Binding-site contacts:
Ligand atom O6 contacts residue TRP269 of chain 1.D at 3.6 Å.
Ligand atom O5 contacts residue TRP269 of chain 1.D at 4.3 Å.
Ligand atom C1 contacts residue ASN308 of chain 1.D at 1.4 Å.
Ligand atom C8 contacts residue SER306 of chain 1.D at 4.2 Å.
Ligand atom O7 contacts residue ASN308 of chain 1.D at 3.5 Å (h-bond).
Ligand atom C4 contacts residue ASN308 of chain 1.D at 4.2 Å.
Ligand atom C2 contacts residue ASN308 of chain 1.D at 2.5 Å.
Ligand atom O5 contacts residue ASN308 of chain 1.D at 2.4 Å (h-bond).
Ligand atom N2 contacts residue ASN308 of chain 1.D at 3.0 Å (h-bond).
Ligand atom C7 contacts residue ASN308 of chain 1.D at 3.2 Å.
Ligand atom C5 contacts residue ASN308 of chain 1.D at 3.6 Å.
Ligand atom O5 contacts residue THR274 of chain 1.D at 4.5 Å.
Ligand atom C8 contacts residue ASN308 of chain 1.D at 3.9 Å.
Ligand atom C3 contacts residue ASN308 of chain 1.D at 3.8 Å.

Sequence of chain 1.D:
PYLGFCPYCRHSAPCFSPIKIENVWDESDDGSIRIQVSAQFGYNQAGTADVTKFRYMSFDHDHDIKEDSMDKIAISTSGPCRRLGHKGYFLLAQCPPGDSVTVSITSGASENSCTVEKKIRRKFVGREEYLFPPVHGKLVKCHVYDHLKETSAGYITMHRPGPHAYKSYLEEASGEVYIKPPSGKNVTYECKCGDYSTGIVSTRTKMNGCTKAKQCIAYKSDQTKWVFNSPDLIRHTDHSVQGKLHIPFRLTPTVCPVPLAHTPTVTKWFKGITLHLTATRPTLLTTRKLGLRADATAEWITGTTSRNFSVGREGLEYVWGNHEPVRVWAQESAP

This protein binds this small molecule.
Small molecule (SMILES): CC(=O)N[C@@H]1[C@@H](O)[C@H](O)[C@@H](CO)O[C@H]1O